This small molecule binds to this protein.
Small molecule (SMILES): CC(=O)N[C@@H]1[C@@H](O)[C@H](O)[C@@H](CO)O[C@H]1O

Sequence of chain 1.B:
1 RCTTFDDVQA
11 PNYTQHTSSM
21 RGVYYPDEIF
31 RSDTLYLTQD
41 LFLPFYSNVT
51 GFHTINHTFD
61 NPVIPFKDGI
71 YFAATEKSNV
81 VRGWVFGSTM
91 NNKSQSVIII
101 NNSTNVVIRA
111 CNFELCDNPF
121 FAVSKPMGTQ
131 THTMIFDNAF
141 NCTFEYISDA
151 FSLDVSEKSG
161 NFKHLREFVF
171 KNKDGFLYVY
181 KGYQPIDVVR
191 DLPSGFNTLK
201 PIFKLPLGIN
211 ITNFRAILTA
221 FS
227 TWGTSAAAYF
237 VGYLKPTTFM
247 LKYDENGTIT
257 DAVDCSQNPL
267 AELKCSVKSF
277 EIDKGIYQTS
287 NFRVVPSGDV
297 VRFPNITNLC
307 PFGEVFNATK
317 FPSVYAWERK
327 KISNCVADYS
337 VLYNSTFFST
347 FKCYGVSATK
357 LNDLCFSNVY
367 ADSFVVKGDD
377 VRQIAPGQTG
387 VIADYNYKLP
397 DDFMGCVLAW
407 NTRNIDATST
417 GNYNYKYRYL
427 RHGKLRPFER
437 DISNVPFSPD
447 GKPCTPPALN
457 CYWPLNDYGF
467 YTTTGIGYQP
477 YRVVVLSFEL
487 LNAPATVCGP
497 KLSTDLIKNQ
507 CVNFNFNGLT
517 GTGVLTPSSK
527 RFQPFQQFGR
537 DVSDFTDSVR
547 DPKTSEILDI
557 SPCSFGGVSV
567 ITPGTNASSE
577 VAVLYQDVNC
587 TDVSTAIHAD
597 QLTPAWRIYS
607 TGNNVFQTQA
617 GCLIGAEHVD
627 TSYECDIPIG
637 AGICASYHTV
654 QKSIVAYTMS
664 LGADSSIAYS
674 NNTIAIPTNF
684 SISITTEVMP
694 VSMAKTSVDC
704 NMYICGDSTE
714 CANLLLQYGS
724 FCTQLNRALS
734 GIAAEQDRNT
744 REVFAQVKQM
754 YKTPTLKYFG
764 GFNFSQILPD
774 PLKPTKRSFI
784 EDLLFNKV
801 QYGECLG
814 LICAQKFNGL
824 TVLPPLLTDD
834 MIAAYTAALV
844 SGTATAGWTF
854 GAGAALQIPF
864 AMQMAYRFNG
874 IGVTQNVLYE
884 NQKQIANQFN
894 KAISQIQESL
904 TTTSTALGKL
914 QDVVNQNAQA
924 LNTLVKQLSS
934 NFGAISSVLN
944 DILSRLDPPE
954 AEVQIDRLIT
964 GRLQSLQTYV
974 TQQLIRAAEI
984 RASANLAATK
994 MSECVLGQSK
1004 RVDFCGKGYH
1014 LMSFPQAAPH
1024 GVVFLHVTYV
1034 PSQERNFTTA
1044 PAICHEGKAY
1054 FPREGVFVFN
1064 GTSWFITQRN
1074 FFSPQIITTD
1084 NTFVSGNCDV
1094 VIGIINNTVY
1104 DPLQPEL

Binding-site contacts:
Ligand atom C5 contacts residue ASN682 of chain 1.B at 3.6 Å.
Ligand atom C7 contacts residue ASN682 of chain 1.B at 3.5 Å.
Ligand atom O7 contacts residue ASN682 of chain 1.B at 3.5 Å (h-bond).
Ligand atom C2 contacts residue ASN682 of chain 1.B at 2.5 Å.
Ligand atom O5 contacts residue ASN682 of chain 1.B at 2.3 Å (h-bond).
Ligand atom C3 contacts residue ASN682 of chain 1.B at 3.8 Å.
Ligand atom C1 contacts residue ASN682 of chain 1.B at 1.4 Å.
Ligand atom C4 contacts residue ASN682 of chain 1.B at 4.2 Å.
Ligand atom O6 contacts residue GLN891 of chain 1.B at 4.1 Å.
Ligand atom N2 contacts residue ASN682 of chain 1.B at 2.9 Å (h-bond).
Ligand atom O7 contacts residue GLN887 of chain 1.B at 3.7 Å.